Sequence of chain 1.B:
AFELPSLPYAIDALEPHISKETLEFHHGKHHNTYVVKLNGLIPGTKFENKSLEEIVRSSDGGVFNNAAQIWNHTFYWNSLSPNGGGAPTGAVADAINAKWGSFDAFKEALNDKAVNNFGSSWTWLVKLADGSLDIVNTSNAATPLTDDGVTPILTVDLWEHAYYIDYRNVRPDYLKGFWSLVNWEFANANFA

The protein below binds the small molecule below.
Small molecule (SMILES): OC[C@H]1O[C@H](O[C@H]2O[C@H](CO)[C@@H](O)[C@H](O)[C@H]2O)[C@H](O)[C@@H](O)[C@@H]1O

Binding-site contacts:
Ligand atom O3 contacts residue GLY62 of chain 1.B at 3.8 Å.
Ligand atom O3 contacts residue ASN137 of chain 1.A at 3.1 Å (h-bond).
Ligand atom O2 contacts residue ASN65 of chain 1.B at 4.4 Å.
Ligand atom C2 contacts residue ASN117 of chain 1.A at 4.2 Å.
Ligand atom O3 contacts residue GLY61 of chain 1.B at 3.1 Å.
Ligand atom C3 contacts residue GLY62 of chain 1.B at 4.2 Å.
Ligand atom C6 contacts residue PHE118 of chain 1.A at 3.5 Å (hydrophobic).
Ligand atom C2 contacts residue ASN116 of chain 1.A at 3.4 Å.
Ligand atom C4 contacts residue ASN117 of chain 1.A at 3.5 Å.
Ligand atom O4 contacts residue ASN117 of chain 1.A at 4.1 Å.
Ligand atom O3 contacts residue LYS113 of chain 1.A at 4.2 Å.
Ligand atom O1 contacts residue ASN116 of chain 1.A at 4.3 Å.
Ligand atom C2 contacts residue GLY61 of chain 1.B at 4.3 Å.
Ligand atom O5 contacts residue ASN65 of chain 1.B at 4.0 Å.
Ligand atom O6 contacts residue PHE118 of chain 1.A at 2.9 Å (h-bond).
Ligand atom C4 contacts residue GLY61 of chain 1.B at 4.2 Å.
Ligand atom O6 contacts residue GLY62 of chain 1.B at 3.4 Å.
Ligand atom O2 contacts residue ASN116 of chain 1.A at 4.0 Å.
Ligand atom C2 contacts residue ASN65 of chain 1.B at 3.8 Å.
Ligand atom O4 contacts residue ASN137 of chain 1.A at 4.0 Å.
Ligand atom O6 contacts residue ASN140 of chain 1.B at 4.2 Å.
Ligand atom C6 contacts residue ASN117 of chain 1.A at 3.6 Å.
Ligand atom C4 contacts residue ASN137 of chain 1.A at 4.1 Å.
Ligand atom O5 contacts residue ASN117 of chain 1.A at 3.7 Å.
Ligand atom C1 contacts residue ASN65 of chain 1.B at 3.9 Å.
Ligand atom O5 contacts residue ASN116 of chain 1.A at 3.3 Å (h-bond).
Ligand atom C3 contacts residue ASN137 of chain 1.A at 3.9 Å.
Ligand atom C2 contacts residue ASN137 of chain 1.A at 4.0 Å.
Ligand atom C3 contacts residue GLY61 of chain 1.B at 4.2 Å.
Ligand atom C5 contacts residue PHE118 of chain 1.A at 3.8 Å (hydrophobic).
Ligand atom O5 contacts residue PHE118 of chain 1.A at 2.9 Å (h-bond).
Ligand atom C1 contacts residue PHE118 of chain 1.A at 3.9 Å (hydrophobic).
Ligand atom C4 contacts residue GLY62 of chain 1.B at 3.6 Å.
Ligand atom O4 contacts residue GLY62 of chain 1.B at 3.9 Å.
Ligand atom C1 contacts residue ASN116 of chain 1.A at 3.0 Å.
Ligand atom C1 contacts residue ASN117 of chain 1.A at 4.3 Å.
Ligand atom C2 contacts residue GLY62 of chain 1.B at 4.5 Å.
Ligand atom C5 contacts residue ASN117 of chain 1.A at 3.9 Å.

Sequence of chain 1.A:
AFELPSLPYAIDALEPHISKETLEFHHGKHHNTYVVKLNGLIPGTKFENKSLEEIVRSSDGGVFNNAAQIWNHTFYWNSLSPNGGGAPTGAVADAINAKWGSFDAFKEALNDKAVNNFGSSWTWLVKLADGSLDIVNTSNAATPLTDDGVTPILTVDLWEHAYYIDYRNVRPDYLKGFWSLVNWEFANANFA